A protein and the small-molecule ligand that binds it are described below.
Small molecule (SMILES): CC(=O)N[C@@H]1[C@@H](O)[C@H](O)[C@@H](CO)O[C@H]1O

Binding-site contacts:
Ligand atom N2 contacts residue ASN229 of chain 2.A at 2.8 Å (h-bond).
Ligand atom O7 contacts residue ASN229 of chain 2.A at 2.9 Å (h-bond).
Ligand atom C3 contacts residue ASN229 of chain 2.A at 3.7 Å.
Ligand atom C4 contacts residue ASN229 of chain 2.A at 4.1 Å.
Ligand atom C7 contacts residue ASN229 of chain 2.A at 3.1 Å.
Ligand atom C2 contacts residue ASN229 of chain 2.A at 2.3 Å.
Ligand atom O6 contacts residue LYS158 of chain 2.A at 3.8 Å.
Ligand atom O5 contacts residue ASN229 of chain 2.A at 2.3 Å (h-bond).
Ligand atom C6 contacts residue ASN229 of chain 2.A at 4.3 Å.
Ligand atom C1 contacts residue ASN229 of chain 2.A at 1.4 Å.
Ligand atom O6 contacts residue ASN229 of chain 2.A at 4.2 Å.
Ligand atom C5 contacts residue ASN229 of chain 2.A at 3.6 Å.

Sequence of chain 2.A:
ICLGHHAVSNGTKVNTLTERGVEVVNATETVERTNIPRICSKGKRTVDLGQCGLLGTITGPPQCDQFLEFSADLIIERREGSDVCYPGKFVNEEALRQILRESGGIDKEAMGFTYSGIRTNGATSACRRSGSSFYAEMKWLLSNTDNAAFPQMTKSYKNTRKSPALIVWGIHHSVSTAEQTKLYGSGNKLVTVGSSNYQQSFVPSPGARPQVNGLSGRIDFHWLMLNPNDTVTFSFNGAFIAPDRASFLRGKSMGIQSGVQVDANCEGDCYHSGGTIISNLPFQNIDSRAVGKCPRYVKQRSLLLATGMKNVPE